The protein below binds the small molecule below.
Small molecule (SMILES): C=CC(=O)Nc1cc(Nc2nccc(-c3c[nH]c4ccccc34)n2)c(OC)cc1N(C)CCN(C)C

Sequence of chain 2.C:
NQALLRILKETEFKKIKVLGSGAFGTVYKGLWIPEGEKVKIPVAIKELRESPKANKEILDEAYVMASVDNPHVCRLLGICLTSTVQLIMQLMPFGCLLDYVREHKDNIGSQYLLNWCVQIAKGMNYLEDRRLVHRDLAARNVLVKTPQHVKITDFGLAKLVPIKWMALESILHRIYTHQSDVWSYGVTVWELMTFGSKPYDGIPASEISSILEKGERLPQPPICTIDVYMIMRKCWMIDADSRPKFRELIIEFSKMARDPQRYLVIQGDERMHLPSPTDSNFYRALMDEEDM

Binding-site contacts:
Ligand atom C32 contacts residue SER29 of chain 2.C at 3.7 Å.
Ligand atom C15 contacts residue CYS106 of chain 2.C at 3.2 Å (hydrophobic).
Ligand atom C03 contacts residue MET102 of chain 2.C at 3.5 Å (hydrophobic).
Ligand atom C19 contacts residue GLY105 of chain 2.C at 3.4 Å.
Ligand atom C28 contacts residue VAL35 of chain 2.C at 3.4 Å (hydrophobic).
Ligand atom C24 contacts residue LEU153 of chain 2.C at 3.6 Å (hydrophobic).
Ligand atom C11 contacts residue GLU113 of chain 2.C at 3.3 Å.
Ligand atom C29 contacts residue VAL35 of chain 2.C at 3.6 Å (hydrophobic).
Ligand atom C08 contacts residue ASP109 of chain 2.C at 3.5 Å.
Ligand atom N10 contacts residue GLU113 of chain 2.C at 2.9 Å (salt-bridge).
Ligand atom C07 contacts residue LEU27 of chain 2.C at 3.7 Å (hydrophobic).
Ligand atom C35 contacts residue LEU153 of chain 2.C at 3.6 Å (hydrophobic).
Ligand atom C20 contacts residue LEU27 of chain 2.C at 3.7 Å (hydrophobic).
Ligand atom C28 contacts residue ASP164 of chain 2.C at 3.6 Å.
Ligand atom C13 contacts residue GLY105 of chain 2.C at 3.5 Å.
Ligand atom C17 contacts residue ASP109 of chain 2.C at 3.7 Å.
Ligand atom C20 contacts residue MET102 of chain 2.C at 3.4 Å (hydrophobic).
Ligand atom C01 contacts residue PRO103 of chain 2.C at 3.6 Å (hydrophobic).
Ligand atom N36 contacts residue LEU101 of chain 2.C at 3.7 Å.
Ligand atom C20 contacts residue GLY105 of chain 2.C at 3.5 Å.
Ligand atom C16 contacts residue CYS106 of chain 2.C at 2.8 Å (hydrophobic).
Ligand atom C26 contacts residue ASP164 of chain 2.C at 3.5 Å.
Ligand atom N36 contacts residue MET102 of chain 2.C at 2.9 Å (h-bond).
Ligand atom C09 contacts residue ASP109 of chain 2.C at 3.3 Å.
Ligand atom N27 contacts residue ASP164 of chain 2.C at 2.5 Å (salt-bridge).
Ligand atom C09 contacts residue GLU113 of chain 2.C at 3.8 Å.
Ligand atom N21 contacts residue LEU27 of chain 2.C at 3.7 Å.
Ligand atom O18 contacts residue CYS106 of chain 2.C at 3.3 Å.
Ligand atom N21 contacts residue MET102 of chain 2.C at 2.9 Å (h-bond).
Ligand atom C34 contacts residue MET99 of chain 2.C at 3.3 Å (hydrophobic).
Ligand atom C35 contacts residue GLN100 of chain 2.C at 3.2 Å.
Ligand atom C34 contacts residue LEU153 of chain 2.C at 3.4 Å (hydrophobic).
Ligand atom C03 contacts residue GLY105 of chain 2.C at 3.7 Å.
Ligand atom C25 contacts residue VAL35 of chain 2.C at 3.7 Å (hydrophobic).
Ligand atom C33 contacts residue VAL35 of chain 2.C at 3.5 Å (hydrophobic).
Ligand atom C31 contacts residue GLY28 of chain 2.C at 3.7 Å.
Ligand atom O18 contacts residue LEU153 of chain 2.C at 3.6 Å.
Ligand atom C17 contacts residue CYS106 of chain 2.C at 1.8 Å (hydrophobic).
Ligand atom O02 contacts residue MET102 of chain 2.C at 3.1 Å (h-bond).
Ligand atom C35 contacts residue ALA52 of chain 2.C at 3.4 Å (hydrophobic).